This small molecule binds to this protein.
Small molecule (SMILES): Nc1nc2c(ncn2[C@@H]2O[C@H](CO[P](=O)(O)O[P](=O)(O)CP(=O)(O)O)[C@@H](O)[C@H]2O)c(=O)[nH]1

Binding-site contacts:
Ligand atom N2 contacts residue ASP208 of chain 1.GB at 2.4 Å (salt-bridge).
Ligand atom O4' contacts residue LYS206 of chain 1.GB at 3.4 Å (salt-bridge).
Ligand atom O1B contacts residue MG1 of chain 1.WKA at 1.7 Å.
Ligand atom O1B contacts residue LYS91 of chain 1.GB at 3.5 Å.
Ligand atom O1G contacts residue ILE126 of chain 1.GB at 3.3 Å.
Ligand atom C6 contacts residue LYS206 of chain 1.GB at 3.3 Å.
Ligand atom N1 contacts residue LYS206 of chain 1.GB at 3.4 Å.
Ligand atom PA contacts residue THR93 of chain 1.GB at 3.4 Å.
Ligand atom PB contacts residue MG1 of chain 1.WKA at 3.1 Å.
Ligand atom O1A contacts residue GLN113 of chain 1.GB at 3.5 Å.
Ligand atom O2B contacts residue GLY90 of chain 1.GB at 2.9 Å (h-bond).
Ligand atom C8 contacts residue LYS206 of chain 1.GB at 3.6 Å.
Ligand atom N2 contacts residue LEU209 of chain 1.GB at 3.3 Å.
Ligand atom PB contacts residue LYS91 of chain 1.GB at 3.5 Å.
Ligand atom C2 contacts residue ASP208 of chain 1.GB at 3.3 Å.
Ligand atom C6 contacts residue LYS238 of chain 1.GB at 3.3 Å.
Ligand atom N9 contacts residue LYS206 of chain 1.GB at 3.3 Å.
Ligand atom C6 contacts residue ASP208 of chain 1.GB at 3.6 Å.
Ligand atom C4 contacts residue LYS206 of chain 1.GB at 3.2 Å.
Ligand atom O1A contacts residue MG1 of chain 1.WKA at 3.5 Å.
Ligand atom O1G contacts residue THR127 of chain 1.GB at 3.0 Å (h-bond).
Ligand atom O2A contacts residue THR93 of chain 1.GB at 2.2 Å (h-bond).
Ligand atom O2G contacts residue LYS91 of chain 1.GB at 3.3 Å.
Ligand atom O6 contacts residue SER236 of chain 1.GB at 3.4 Å (h-bond).
Ligand atom O6 contacts residue GLY237 of chain 1.GB at 2.8 Å (h-bond).
Ligand atom C5 contacts residue LYS206 of chain 1.GB at 3.5 Å.
Ligand atom O2B contacts residue HIS89 of chain 1.GB at 3.5 Å (h-bond).
Ligand atom O3G contacts residue THR127 of chain 1.GB at 2.6 Å (h-bond).
Ligand atom C3B contacts residue ASP88 of chain 1.GB at 3.2 Å.
Ligand atom N1 contacts residue ASP208 of chain 1.GB at 2.7 Å (salt-bridge).
Ligand atom O2B contacts residue LYS91 of chain 1.GB at 2.7 Å (salt-bridge).
Ligand atom O1B contacts residue SER92 of chain 1.GB at 2.8 Å (h-bond).
Ligand atom O2G contacts residue GLY154 of chain 1.GB at 2.9 Å (h-bond).
Ligand atom O6 contacts residue ASP208 of chain 1.GB at 3.6 Å.
Ligand atom N1 contacts residue LYS238 of chain 1.GB at 3.3 Å.
Ligand atom PG contacts residue MG1 of chain 1.WKA at 3.0 Å.
Ligand atom O3G contacts residue MG1 of chain 1.WKA at 1.8 Å.
Ligand atom O1A contacts residue SER92 of chain 1.GB at 3.3 Å.
Ligand atom O6 contacts residue LYS238 of chain 1.GB at 2.7 Å (salt-bridge).
Ligand atom C3B contacts residue MG1 of chain 1.WKA at 3.5 Å.

Sequence of chain 1.GB:
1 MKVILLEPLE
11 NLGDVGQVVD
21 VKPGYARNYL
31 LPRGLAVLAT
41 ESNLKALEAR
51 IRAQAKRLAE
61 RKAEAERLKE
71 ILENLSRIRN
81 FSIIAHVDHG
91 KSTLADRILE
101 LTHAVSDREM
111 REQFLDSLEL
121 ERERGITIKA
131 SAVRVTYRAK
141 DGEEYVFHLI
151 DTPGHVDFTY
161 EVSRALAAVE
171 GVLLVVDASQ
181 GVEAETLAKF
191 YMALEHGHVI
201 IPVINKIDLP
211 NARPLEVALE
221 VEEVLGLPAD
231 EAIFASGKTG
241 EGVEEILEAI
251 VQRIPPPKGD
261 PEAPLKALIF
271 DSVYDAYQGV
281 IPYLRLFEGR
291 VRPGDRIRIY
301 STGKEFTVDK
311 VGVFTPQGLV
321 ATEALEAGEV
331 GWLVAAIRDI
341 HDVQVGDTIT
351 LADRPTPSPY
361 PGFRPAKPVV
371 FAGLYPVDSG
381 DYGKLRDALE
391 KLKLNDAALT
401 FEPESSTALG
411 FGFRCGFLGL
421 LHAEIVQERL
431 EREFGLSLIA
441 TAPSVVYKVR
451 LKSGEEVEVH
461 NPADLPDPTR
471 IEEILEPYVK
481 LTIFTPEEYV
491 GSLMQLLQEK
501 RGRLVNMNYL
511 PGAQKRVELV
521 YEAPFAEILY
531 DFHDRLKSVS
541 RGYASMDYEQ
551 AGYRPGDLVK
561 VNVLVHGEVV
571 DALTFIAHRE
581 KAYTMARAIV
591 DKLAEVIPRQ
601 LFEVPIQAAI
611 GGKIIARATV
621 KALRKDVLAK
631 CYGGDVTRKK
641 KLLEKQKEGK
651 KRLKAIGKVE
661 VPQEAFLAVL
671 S